A protein and the small-molecule ligand that binds it are described below.
Small molecule (SMILES): CC(C)C[C@H](NC(=O)[C@H](CC(C)C)NC(=O)[C@H](Cc1ccccc1)NC(=O)[C@@H](NC(=O)[C@H](CCCN=C(N)N)NC(=O)[C@@H]1CCCN1C(=O)[C@H](CCC(N)=O)NC(=O)[C@H](CC(C)C)NC(=O)[C@@H](N)Cc1ccc(O)cc1)[C@@H](C)O)C(=O)O

Sequence of chain 1.E:
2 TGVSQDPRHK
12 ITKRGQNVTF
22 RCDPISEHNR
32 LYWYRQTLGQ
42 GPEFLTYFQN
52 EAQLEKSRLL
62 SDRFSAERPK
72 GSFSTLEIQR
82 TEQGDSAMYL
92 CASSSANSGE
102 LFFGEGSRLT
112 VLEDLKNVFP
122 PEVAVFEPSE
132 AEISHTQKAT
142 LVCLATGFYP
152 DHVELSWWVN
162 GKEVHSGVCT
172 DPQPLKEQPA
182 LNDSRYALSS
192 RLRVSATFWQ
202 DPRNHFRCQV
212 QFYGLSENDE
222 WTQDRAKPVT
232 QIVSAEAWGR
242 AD

Binding-site contacts:
Ligand atom CD contacts residue GLN31 of chain 1.D at 3.1 Å.
Ligand atom CD1 contacts residue ASN30 of chain 1.E at 3.1 Å.
Ligand atom CD2 contacts residue TRP167 of chain 1.A at 3.2 Å (hydrophobic).
Ligand atom N contacts residue ASP77 of chain 1.A at 3.0 Å (salt-bridge).
Ligand atom CB contacts residue GLN31 of chain 1.D at 3.3 Å.
Ligand atom O contacts residue HIS70 of chain 1.A at 3.2 Å.
Ligand atom N contacts residue TYR99 of chain 1.A at 2.9 Å (h-bond).
Ligand atom OG1 contacts residue ARG31 of chain 1.E at 2.8 Å (salt-bridge).
Ligand atom O contacts residue THR94 of chain 1.D at 3.2 Å.
Ligand atom NH1 contacts residue ASN98 of chain 1.E at 2.9 Å (h-bond).
Ligand atom N contacts residue GLN31 of chain 1.D at 2.8 Å (h-bond).
Ligand atom O contacts residue ASP95 of chain 1.D at 3.3 Å (salt-bridge).
Ligand atom N contacts residue TYR7 of chain 1.A at 2.9 Å (h-bond).
Ligand atom O contacts residue THR73 of chain 1.A at 3.3 Å.
Ligand atom NE contacts residue GLN155 of chain 1.A at 3.3 Å (h-bond).
Ligand atom CE1 contacts residue LYS66 of chain 1.A at 3.2 Å.
Ligand atom O contacts residue TRP147 of chain 1.A at 2.7 Å (h-bond).
Ligand atom CZ contacts residue LYS66 of chain 1.A at 3.3 Å.
Ligand atom CB contacts residue ASN98 of chain 1.E at 3.2 Å.
Ligand atom NH1 contacts residue ALA97 of chain 1.E at 2.9 Å (h-bond).
Ligand atom NH2 contacts residue ALA97 of chain 1.E at 3.0 Å (h-bond).
Ligand atom N contacts residue ASP95 of chain 1.D at 2.8 Å (salt-bridge).
Ligand atom CB contacts residue TYR99 of chain 1.A at 3.2 Å (hydrophobic).
Ligand atom O contacts residue THR143 of chain 1.A at 2.5 Å (h-bond).
Ligand atom N contacts residue GLU63 of chain 1.A at 2.8 Å (salt-bridge).
Ligand atom NH1 contacts residue GLN155 of chain 1.A at 2.7 Å (h-bond).
Ligand atom NE2 contacts residue ARG97 of chain 1.A at 3.2 Å (salt-bridge).
Ligand atom OXT contacts residue LYS146 of chain 1.A at 2.7 Å (salt-bridge).
Ligand atom O contacts residue TYR84 of chain 1.A at 2.9 Å (h-bond).
Ligand atom O contacts residue ASN98 of chain 1.E at 3.1 Å (h-bond).
Ligand atom OE1 contacts residue LEU156 of chain 1.A at 3.3 Å.
Ligand atom N contacts residue TYR171 of chain 1.A at 2.9 Å (h-bond).
Ligand atom OE1 contacts residue GLN31 of chain 1.D at 3.2 Å (h-bond).
Ligand atom OG1 contacts residue THR73 of chain 1.A at 3.1 Å (h-bond).
Ligand atom NE contacts residue SER32 of chain 1.D at 3.0 Å (h-bond).
Ligand atom O contacts residue LYS66 of chain 1.A at 3.0 Å (salt-bridge).
Ligand atom NH2 contacts residue ASP95 of chain 1.D at 3.2 Å (salt-bridge).
Ligand atom O contacts residue TYR159 of chain 1.A at 2.6 Å (h-bond).
Ligand atom N contacts residue ASN98 of chain 1.E at 2.9 Å (h-bond).
Ligand atom OG1 contacts residue ASP95 of chain 1.D at 2.8 Å (salt-bridge).

Sequence of chain 1.A:
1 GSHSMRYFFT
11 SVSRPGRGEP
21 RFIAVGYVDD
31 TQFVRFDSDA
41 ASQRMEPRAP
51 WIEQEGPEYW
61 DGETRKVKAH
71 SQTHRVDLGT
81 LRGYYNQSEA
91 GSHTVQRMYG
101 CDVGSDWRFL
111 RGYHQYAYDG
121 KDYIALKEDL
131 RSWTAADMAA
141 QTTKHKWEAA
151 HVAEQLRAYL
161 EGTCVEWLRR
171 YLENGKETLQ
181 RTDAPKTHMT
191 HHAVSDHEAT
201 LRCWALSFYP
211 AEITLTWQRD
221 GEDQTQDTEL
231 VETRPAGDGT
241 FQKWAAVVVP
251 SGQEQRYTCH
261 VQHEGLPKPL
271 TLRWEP

Sequence of chain 1.D:
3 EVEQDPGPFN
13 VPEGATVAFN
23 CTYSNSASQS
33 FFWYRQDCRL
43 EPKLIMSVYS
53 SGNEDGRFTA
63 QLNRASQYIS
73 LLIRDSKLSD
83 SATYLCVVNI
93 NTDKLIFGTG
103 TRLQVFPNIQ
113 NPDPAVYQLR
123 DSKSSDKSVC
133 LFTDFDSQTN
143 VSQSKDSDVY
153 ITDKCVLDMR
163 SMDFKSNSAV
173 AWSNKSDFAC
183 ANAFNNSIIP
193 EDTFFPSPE